Binding-site contacts:
Ligand atom C2 contacts residue PRO204 of chain 1.O at 4.3 Å (hydrophobic).
Ligand atom C1' contacts residue DA1 of chain 1.LC at 3.9 Å.
Ligand atom C6 contacts residue ASP202 of chain 1.O at 4.3 Å.
Ligand atom C2 contacts residue DA1 of chain 1.LC at 4.2 Å.
Ligand atom C4' contacts residue DA1 of chain 1.LC at 4.0 Å.
Ligand atom N3 contacts residue PRO204 of chain 1.O at 4.0 Å.
Ligand atom C3' contacts residue DA1 of chain 1.LC at 2.6 Å.
Ligand atom N4 contacts residue VAL203 of chain 1.O at 3.4 Å (h-bond).
Ligand atom O2 contacts residue DA1 of chain 1.LC at 3.4 Å (h-bond).
Ligand atom N1 contacts residue PRO204 of chain 1.O at 4.2 Å.
Ligand atom C5 contacts residue VAL203 of chain 1.O at 3.8 Å (hydrophobic).
Ligand atom N3 contacts residue ASP202 of chain 1.O at 4.2 Å.
Ligand atom C4 contacts residue ASP202 of chain 1.O at 3.0 Å.
Ligand atom C4 contacts residue PRO204 of chain 1.O at 3.8 Å (hydrophobic).
Ligand atom N4 contacts residue PRO204 of chain 1.O at 4.2 Å.
Ligand atom C5 contacts residue ASP202 of chain 1.O at 3.1 Å.
Ligand atom C4 contacts residue VAL203 of chain 1.O at 4.1 Å (hydrophobic).
Ligand atom C2' contacts residue PRO204 of chain 1.O at 4.0 Å (hydrophobic).
Ligand atom C6 contacts residue PRO204 of chain 1.O at 3.9 Å (hydrophobic).
Ligand atom N4 contacts residue ASP202 of chain 1.O at 2.4 Å (salt-bridge).
Ligand atom O3' contacts residue DA1 of chain 1.LC at 1.6 Å.
Ligand atom C5' contacts residue PRO204 of chain 1.O at 4.5 Å (hydrophobic).
Ligand atom C5 contacts residue PRO204 of chain 1.O at 3.6 Å (hydrophobic).
Ligand atom C2' contacts residue DA1 of chain 1.LC at 2.9 Å.

This small molecule binds to this protein.
Small molecule (SMILES): Nc1ccn([C@H]2C[C@H](O)[C@@H](COP(=O)(O)O)O2)c(=O)n1

Sequence of chain 1.O:
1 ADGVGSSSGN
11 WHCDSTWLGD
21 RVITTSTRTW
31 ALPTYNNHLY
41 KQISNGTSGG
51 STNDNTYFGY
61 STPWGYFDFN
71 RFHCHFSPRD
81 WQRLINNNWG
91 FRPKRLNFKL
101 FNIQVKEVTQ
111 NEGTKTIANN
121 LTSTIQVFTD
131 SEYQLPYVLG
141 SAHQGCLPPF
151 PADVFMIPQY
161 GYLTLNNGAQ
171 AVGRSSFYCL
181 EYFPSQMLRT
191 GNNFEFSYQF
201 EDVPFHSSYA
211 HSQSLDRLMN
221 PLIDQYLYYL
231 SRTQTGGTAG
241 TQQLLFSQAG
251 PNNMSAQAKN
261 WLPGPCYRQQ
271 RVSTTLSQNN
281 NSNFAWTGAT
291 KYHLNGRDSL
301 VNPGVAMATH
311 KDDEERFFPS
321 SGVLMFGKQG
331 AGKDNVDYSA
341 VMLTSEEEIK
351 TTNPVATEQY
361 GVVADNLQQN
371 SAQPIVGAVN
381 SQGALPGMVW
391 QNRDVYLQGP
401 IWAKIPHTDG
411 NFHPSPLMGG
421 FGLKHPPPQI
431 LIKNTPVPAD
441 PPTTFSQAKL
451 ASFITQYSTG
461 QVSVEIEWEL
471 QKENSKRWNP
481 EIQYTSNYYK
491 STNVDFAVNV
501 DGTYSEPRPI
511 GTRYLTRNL